Binding-site contacts:
Ligand atom C19 contacts residue LEU76 of chain 1.B at 3.7 Å (hydrophobic).
Ligand atom C16 contacts residue TYR341 of chain 1.B at 3.5 Å (hydrophobic).
Ligand atom C24 contacts residue TYR77 of chain 1.B at 4.0 Å (hydrophobic).
Ligand atom C21 contacts residue THR75 of chain 1.B at 3.5 Å.
Ligand atom C10 contacts residue CVI1 of chain 1.N at 3.7 Å.
Ligand atom C25 contacts residue TYR341 of chain 1.B at 3.9 Å (hydrophobic).
Ligand atom C24 contacts residue ASP74 of chain 1.B at 3.6 Å.
Ligand atom C16 contacts residue ASP74 of chain 1.B at 3.3 Å.
Ligand atom C25 contacts residue TYR77 of chain 1.B at 3.8 Å (hydrophobic).
Ligand atom C16 contacts residue LEU76 of chain 1.B at 3.5 Å (hydrophobic).
Ligand atom N3 contacts residue TYR77 of chain 1.B at 4.0 Å.
Ligand atom C9 contacts residue CVI1 of chain 1.N at 4.0 Å.
Ligand atom C18 contacts residue LEU76 of chain 1.B at 3.3 Å (hydrophobic).
Ligand atom C15 contacts residue ASP74 of chain 1.B at 3.9 Å.
Ligand atom C1 contacts residue CVI1 of chain 1.N at 3.9 Å.
Ligand atom C11 contacts residue CVI1 of chain 1.N at 3.6 Å.
Ligand atom N3 contacts residue LEU76 of chain 1.B at 3.6 Å.
Ligand atom C15 contacts residue LEU76 of chain 1.B at 3.9 Å (hydrophobic).
Ligand atom C23 contacts residue PGE1 of chain 1.P at 3.9 Å.
Ligand atom C15 contacts residue CVI1 of chain 1.N at 4.1 Å.
Ligand atom C25 contacts residue VAL340 of chain 1.B at 3.6 Å (hydrophobic).
Ligand atom C16 contacts residue TYR72 of chain 1.B at 4.1 Å (hydrophobic).
Ligand atom C18 contacts residue VAL340 of chain 1.B at 3.9 Å (hydrophobic).
Ligand atom C4 contacts residue CVI1 of chain 1.N at 3.5 Å.
Ligand atom C10 contacts residue TYR341 of chain 1.B at 3.5 Å (hydrophobic).
Ligand atom C24 contacts residue TYR341 of chain 1.B at 3.2 Å (hydrophobic).
Ligand atom C14 contacts residue LEU76 of chain 1.B at 4.0 Å (hydrophobic).
Ligand atom C3 contacts residue CVI1 of chain 1.N at 3.3 Å.
Ligand atom N3 contacts residue TYR341 of chain 1.B at 3.2 Å.
Ligand atom C17 contacts residue LEU76 of chain 1.B at 3.2 Å (hydrophobic).
Ligand atom C22 contacts residue CVI1 of chain 1.N at 3.9 Å.
Ligand atom C9 contacts residue TYR341 of chain 1.B at 3.8 Å (hydrophobic).
Ligand atom C18 contacts residue TYR341 of chain 1.B at 3.7 Å (hydrophobic).
Ligand atom C15 contacts residue TYR72 of chain 1.B at 3.6 Å (hydrophobic).
Ligand atom C17 contacts residue TYR341 of chain 1.B at 3.3 Å (hydrophobic).
Ligand atom C12 contacts residue CVI1 of chain 1.N at 3.9 Å.
Ligand atom C24 contacts residue THR83 of chain 1.B at 3.5 Å.
Ligand atom N2 contacts residue CVI1 of chain 1.N at 3.7 Å.
Ligand atom C20 contacts residue CVI1 of chain 1.N at 3.6 Å.
Ligand atom C2 contacts residue CVI1 of chain 1.N at 3.9 Å.

The protein below binds the small molecule below.
Small molecule (SMILES): CN(C)c1ccc(C(=C2C=CC(=[N+](C)C)C=C2)c2ccc(N(C)C)cc2)cc1

Sequence of chain 1.B:
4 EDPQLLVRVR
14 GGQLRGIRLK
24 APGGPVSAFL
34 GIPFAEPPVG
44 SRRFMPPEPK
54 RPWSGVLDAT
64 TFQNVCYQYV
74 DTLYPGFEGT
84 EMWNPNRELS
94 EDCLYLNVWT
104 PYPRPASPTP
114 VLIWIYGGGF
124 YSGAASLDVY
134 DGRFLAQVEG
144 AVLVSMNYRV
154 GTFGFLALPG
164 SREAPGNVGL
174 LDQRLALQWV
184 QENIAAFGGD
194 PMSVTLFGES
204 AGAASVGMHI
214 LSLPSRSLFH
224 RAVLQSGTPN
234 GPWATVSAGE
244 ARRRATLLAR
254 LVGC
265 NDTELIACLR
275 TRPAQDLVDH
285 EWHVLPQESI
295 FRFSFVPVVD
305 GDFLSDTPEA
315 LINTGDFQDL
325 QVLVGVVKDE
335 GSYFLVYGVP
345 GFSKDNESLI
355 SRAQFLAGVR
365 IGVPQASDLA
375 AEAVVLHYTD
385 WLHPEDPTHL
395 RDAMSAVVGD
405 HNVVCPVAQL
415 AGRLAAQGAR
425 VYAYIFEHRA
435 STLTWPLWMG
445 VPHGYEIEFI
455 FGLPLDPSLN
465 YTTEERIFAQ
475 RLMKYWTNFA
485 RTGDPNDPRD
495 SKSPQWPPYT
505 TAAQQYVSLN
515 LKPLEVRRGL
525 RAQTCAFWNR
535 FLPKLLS